Binding-site contacts:
Ligand atom O3B contacts residue GLU51 of chain 1.A at 3.4 Å (salt-bridge).
Ligand atom C5 contacts residue TRP64 of chain 1.B at 3.4 Å (hydrophobic).
Ligand atom C4' contacts residue ASN215 of chain 1.A at 3.4 Å.
Ligand atom O1A contacts residue TYR223 of chain 1.A at 2.6 Å (h-bond).
Ligand atom O3B contacts residue CA1 of chain 1.D at 2.3 Å.
Ligand atom PA contacts residue LYS62 of chain 1.B at 3.5 Å.
Ligand atom O1B contacts residue ASN238 of chain 1.A at 3.2 Å (h-bond).
Ligand atom O1A contacts residue LYS62 of chain 1.B at 3.1 Å (salt-bridge).
Ligand atom N3A contacts residue ARG218 of chain 1.A at 3.5 Å (salt-bridge).
Ligand atom C4 contacts residue ASN28 of chain 1.A at 3.5 Å.
Ligand atom O2B contacts residue LYS211 of chain 1.A at 2.7 Å (salt-bridge).
Ligand atom O2A contacts residue CA1 of chain 1.D at 2.2 Å.
Ligand atom N3 contacts residue ASN28 of chain 1.A at 2.8 Å (h-bond).
Ligand atom O3' contacts residue ASP82 of chain 1.A at 2.7 Å (salt-bridge).
Ligand atom PA contacts residue CA1 of chain 1.D at 3.4 Å.
Ligand atom O3B contacts residue GLU54 of chain 1.A at 3.2 Å (salt-bridge).
Ligand atom O3B contacts residue ASP82 of chain 1.A at 3.5 Å (salt-bridge).
Ligand atom O2A contacts residue LYS62 of chain 1.B at 3.1 Å (salt-bridge).
Ligand atom O4 contacts residue TRP44 of chain 1.A at 3.5 Å.
Ligand atom O2 contacts residue LEU27 of chain 1.A at 3.2 Å.
Ligand atom N3A contacts residue CA1 of chain 1.D at 3.5 Å.
Ligand atom C2' contacts residue PHE86 of chain 1.A at 3.6 Å (hydrophobic).
Ligand atom O5' contacts residue ARG218 of chain 1.A at 3.3 Å (salt-bridge).
Ligand atom C2' contacts residue HIS85 of chain 1.A at 3.5 Å.
Ligand atom O5' contacts residue TRP64 of chain 1.B at 3.4 Å (h-bond).
Ligand atom O1A contacts residue TRP64 of chain 1.B at 3.0 Å (h-bond).
Ligand atom PB contacts residue CA1 of chain 1.D at 3.5 Å.
Ligand atom O1B contacts residue LYS230 of chain 1.A at 2.9 Å (salt-bridge).
Ligand atom O2 contacts residue HIS85 of chain 1.A at 3.6 Å.
Ligand atom O3' contacts residue ASN215 of chain 1.A at 3.0 Å (h-bond).
Ligand atom O2A contacts residue GLU51 of chain 1.A at 3.4 Å (salt-bridge).
Ligand atom O2 contacts residue GLN24 of chain 1.A at 2.9 Å (h-bond).
Ligand atom O3B contacts residue CA1 of chain 1.E at 2.3 Å.
Ligand atom PB contacts residue CA1 of chain 1.E at 3.5 Å.
Ligand atom O4 contacts residue TRP63 of chain 1.B at 3.0 Å (h-bond).
Ligand atom O2B contacts residue ARG218 of chain 1.A at 2.9 Å (salt-bridge).
Ligand atom C6 contacts residue TRP64 of chain 1.B at 3.4 Å (hydrophobic).
Ligand atom N3A contacts residue TYR223 of chain 1.A at 3.5 Å (h-bond).
Ligand atom O4 contacts residue ASN28 of chain 1.A at 3.4 Å (h-bond).
Ligand atom O2A contacts residue TRP64 of chain 1.B at 3.5 Å.

A protein and the small-molecule ligand that binds it are described below.
Small molecule (SMILES): O=c1ccn([C@H]2C[C@H](O)[C@@H](CO[P](=O)(O)NP(=O)(O)O)O2)c(=O)[nH]1

Sequence of chain 1.A:
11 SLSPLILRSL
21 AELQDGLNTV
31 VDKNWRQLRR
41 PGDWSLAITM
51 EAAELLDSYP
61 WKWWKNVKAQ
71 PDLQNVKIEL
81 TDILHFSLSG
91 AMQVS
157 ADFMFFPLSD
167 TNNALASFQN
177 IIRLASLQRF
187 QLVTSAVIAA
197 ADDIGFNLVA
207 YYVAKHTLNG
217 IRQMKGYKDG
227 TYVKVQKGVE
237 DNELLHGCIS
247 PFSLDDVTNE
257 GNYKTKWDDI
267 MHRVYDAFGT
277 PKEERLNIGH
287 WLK

Sequence of chain 1.B:
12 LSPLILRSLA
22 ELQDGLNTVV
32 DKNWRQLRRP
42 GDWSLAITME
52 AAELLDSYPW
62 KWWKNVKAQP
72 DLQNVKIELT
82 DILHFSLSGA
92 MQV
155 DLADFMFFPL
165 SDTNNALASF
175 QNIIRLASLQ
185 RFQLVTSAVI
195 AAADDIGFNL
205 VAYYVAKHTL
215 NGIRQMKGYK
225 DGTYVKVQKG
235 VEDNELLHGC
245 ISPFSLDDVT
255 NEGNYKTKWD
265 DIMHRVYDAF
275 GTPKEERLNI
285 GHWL